This protein binds this small molecule.
Small molecule (SMILES): COc1ccc(C[C@@H]2NC(=O)[C@H]([C@@H](C)O)NC(=O)[C@@H]3CCCN3C(=O)[C@@H]3Cc4cn(c5ccc(F)cc45)Cc4cn(nn4)-c4cc(cc(c4)CSCCC(=O)N[C@@H](CN)C(=O)N[C@H](C)C(=O)N[C@@H](Cc4ccccc4)C(=O)N3)CSCCNC(=O)[C@]3(C)CCCN3C2=O)cc1

Sequence of chain 1.B:
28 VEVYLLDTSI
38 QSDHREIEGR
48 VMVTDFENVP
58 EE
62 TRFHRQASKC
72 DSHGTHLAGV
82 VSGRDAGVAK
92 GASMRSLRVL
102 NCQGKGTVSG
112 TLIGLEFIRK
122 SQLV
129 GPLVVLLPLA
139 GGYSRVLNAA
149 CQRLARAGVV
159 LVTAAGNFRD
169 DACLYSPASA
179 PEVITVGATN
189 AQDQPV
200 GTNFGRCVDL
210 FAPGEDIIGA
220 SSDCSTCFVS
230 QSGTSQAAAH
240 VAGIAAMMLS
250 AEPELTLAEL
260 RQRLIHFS

Binding-site contacts:
Ligand atom N contacts residue PHE227 of chain 1.B at 2.9 Å (h-bond).
Ligand atom N contacts residue SER229 of chain 1.B at 2.9 Å (h-bond).
Ligand atom OH contacts residue ASP86 of chain 1.B at 3.4 Å (salt-bridge).
Ligand atom CD2 contacts residue 89N1 of chain 1.D at 2.5 Å.
Ligand atom CE1 contacts residue SER220 of chain 1.B at 3.5 Å.
Ligand atom CZ contacts residue 89N1 of chain 1.D at 2.5 Å.
Ligand atom CB contacts residue 89N1 of chain 1.D at 1.4 Å.
Ligand atom F contacts residue ILE217 of chain 1.B at 3.6 Å.
Ligand atom CA contacts residue 89N1 of chain 1.D at 2.4 Å.
Ligand atom CM contacts residue ASP86 of chain 1.B at 3.3 Å.
Ligand atom CE1 contacts residue ASP86 of chain 1.B at 3.6 Å.
Ligand atom O contacts residue PHE227 of chain 1.B at 3.0 Å (h-bond).
Ligand atom N contacts residue 89N1 of chain 1.D at 2.9 Å (h-bond).
Ligand atom CZ contacts residue ASP222 of chain 1.B at 3.5 Å.
Ligand atom CD contacts residue 89N1 of chain 1.D at 2.8 Å.
Ligand atom CA contacts residue PHE227 of chain 1.B at 3.5 Å (hydrophobic).
Ligand atom CD1 contacts residue PHE227 of chain 1.B at 3.5 Å (hydrophobic).
Ligand atom CB contacts residue ASP86 of chain 1.B at 3.5 Å.
Ligand atom C contacts residue SER229 of chain 1.B at 3.6 Å.
Ligand atom O contacts residue VAL228 of chain 1.B at 3.5 Å.
Ligand atom F contacts residue SER229 of chain 1.B at 3.1 Å.
Ligand atom N contacts residue THR225 of chain 1.B at 3.6 Å.
Ligand atom CE1 contacts residue ASP222 of chain 1.B at 3.6 Å.
Ligand atom O contacts residue CYS226 of chain 1.B at 3.3 Å.
Ligand atom O contacts residue THR225 of chain 1.B at 2.7 Å (h-bond).
Ligand atom C contacts residue THR225 of chain 1.B at 3.6 Å.
Ligand atom CD1 contacts residue ASP86 of chain 1.B at 3.6 Å.
Ligand atom CE2 contacts residue 89N1 of chain 1.D at 1.5 Å.
Ligand atom CG contacts residue ASP86 of chain 1.B at 3.6 Å.
Ligand atom O contacts residue SER229 of chain 1.B at 3.0 Å (h-bond).
Ligand atom CG contacts residue 89N1 of chain 1.D at 2.4 Å.
Ligand atom CD2 contacts residue PHE227 of chain 1.B at 3.6 Å (hydrophobic).
Ligand atom F contacts residue VAL228 of chain 1.B at 3.1 Å.
Ligand atom CA contacts residue THR225 of chain 1.B at 3.2 Å.
Ligand atom C contacts residue THR225 of chain 1.B at 3.6 Å.
Ligand atom N contacts residue PHE227 of chain 1.B at 3.6 Å.
Ligand atom CA contacts residue PHE227 of chain 1.B at 3.5 Å (hydrophobic).
Ligand atom O contacts residue ASP215 of chain 1.B at 3.6 Å (salt-bridge).
Ligand atom CE3 contacts residue PHE227 of chain 1.B at 3.5 Å (hydrophobic).
Ligand atom CA contacts residue SER229 of chain 1.B at 3.4 Å.